This small molecule binds to this protein.
Small molecule (SMILES): CC(=O)N[C@H]1[C@H](O[C@H]2[C@H](O)[C@@H](NC(C)=O)CO[C@@H]2CO)O[C@H](CO)[C@@H](O)[C@@H]1O

Sequence of chain 1.C:
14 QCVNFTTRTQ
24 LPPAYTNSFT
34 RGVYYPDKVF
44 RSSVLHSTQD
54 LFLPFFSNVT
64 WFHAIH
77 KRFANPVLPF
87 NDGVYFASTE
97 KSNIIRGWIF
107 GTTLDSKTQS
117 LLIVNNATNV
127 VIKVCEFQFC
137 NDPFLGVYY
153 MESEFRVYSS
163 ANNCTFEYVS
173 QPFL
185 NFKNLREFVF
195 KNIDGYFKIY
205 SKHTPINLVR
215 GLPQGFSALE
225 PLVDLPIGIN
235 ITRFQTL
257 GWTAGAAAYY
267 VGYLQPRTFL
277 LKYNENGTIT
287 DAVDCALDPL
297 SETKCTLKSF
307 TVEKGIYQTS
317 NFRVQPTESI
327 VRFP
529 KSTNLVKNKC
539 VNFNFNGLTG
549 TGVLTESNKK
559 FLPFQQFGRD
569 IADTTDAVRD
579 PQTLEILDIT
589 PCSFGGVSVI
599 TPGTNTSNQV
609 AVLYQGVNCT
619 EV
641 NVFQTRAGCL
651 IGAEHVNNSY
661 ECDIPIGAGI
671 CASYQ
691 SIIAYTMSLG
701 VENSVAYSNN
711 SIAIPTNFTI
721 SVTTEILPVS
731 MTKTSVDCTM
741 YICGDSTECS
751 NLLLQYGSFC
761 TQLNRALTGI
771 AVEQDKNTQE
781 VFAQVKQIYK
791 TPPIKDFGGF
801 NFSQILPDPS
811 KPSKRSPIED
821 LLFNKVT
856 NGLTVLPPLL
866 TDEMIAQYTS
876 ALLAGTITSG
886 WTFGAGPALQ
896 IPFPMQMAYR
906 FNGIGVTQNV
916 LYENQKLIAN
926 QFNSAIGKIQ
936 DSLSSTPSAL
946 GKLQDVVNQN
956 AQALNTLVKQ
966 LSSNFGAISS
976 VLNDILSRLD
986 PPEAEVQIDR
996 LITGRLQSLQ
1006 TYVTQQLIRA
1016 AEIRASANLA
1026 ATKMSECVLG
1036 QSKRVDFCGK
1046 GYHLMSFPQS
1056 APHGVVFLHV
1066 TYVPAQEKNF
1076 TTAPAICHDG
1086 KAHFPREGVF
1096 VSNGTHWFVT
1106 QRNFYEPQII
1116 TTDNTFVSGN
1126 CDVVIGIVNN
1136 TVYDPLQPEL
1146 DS

Binding-site contacts:
Ligand atom C2 contacts residue ASN801 of chain 1.C at 2.5 Å.
Ligand atom C5 contacts residue GLN804 of chain 1.C at 4.2 Å.
Ligand atom C6 contacts residue SER803 of chain 1.C at 3.7 Å.
Ligand atom O6 contacts residue ASN801 of chain 1.C at 4.5 Å.
Ligand atom O5 contacts residue SER803 of chain 1.C at 3.3 Å (h-bond).
Ligand atom N2 contacts residue ASN801 of chain 1.C at 3.0 Å (h-bond).
Ligand atom C3 contacts residue ASN801 of chain 1.C at 3.8 Å.
Ligand atom C5 contacts residue SER803 of chain 1.C at 3.3 Å.
Ligand atom O6 contacts residue SER803 of chain 1.C at 4.0 Å.
Ligand atom C1 contacts residue ASN801 of chain 1.C at 1.4 Å.
Ligand atom O5 contacts residue ASN801 of chain 1.C at 2.3 Å (h-bond).
Ligand atom C5 contacts residue ASN801 of chain 1.C at 3.6 Å.
Ligand atom C6 contacts residue GLN804 of chain 1.C at 3.5 Å.
Ligand atom C1 contacts residue SER803 of chain 1.C at 3.6 Å.
Ligand atom O6 contacts residue GLN804 of chain 1.C at 3.7 Å.
Ligand atom C7 contacts residue ASN801 of chain 1.C at 3.6 Å.
Ligand atom O7 contacts residue ASN801 of chain 1.C at 3.9 Å.
Ligand atom C8 contacts residue GLN804 of chain 1.C at 4.3 Å.
Ligand atom C4 contacts residue ASN801 of chain 1.C at 4.2 Å.